Sequence of chain 1.D:
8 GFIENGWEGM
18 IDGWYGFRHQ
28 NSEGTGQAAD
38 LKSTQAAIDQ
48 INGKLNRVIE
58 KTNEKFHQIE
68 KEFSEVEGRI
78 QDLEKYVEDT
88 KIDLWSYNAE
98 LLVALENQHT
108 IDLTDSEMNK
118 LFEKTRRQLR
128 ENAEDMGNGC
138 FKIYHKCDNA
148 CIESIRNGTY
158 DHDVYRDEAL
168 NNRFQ

The protein below binds the small molecule below.
Small molecule (SMILES): CC(=O)N[C@@H]1[C@@H](O)[C@H](O)[C@@H](CO)O[C@H]1O

Binding-site contacts:
Ligand atom O5 contacts residue ASN154 of chain 1.D at 2.4 Å (h-bond).
Ligand atom C1 contacts residue ASN154 of chain 1.D at 1.4 Å.
Ligand atom C2 contacts residue ASN154 of chain 1.D at 2.5 Å.
Ligand atom O7 contacts residue ASN154 of chain 1.D at 4.5 Å.
Ligand atom C4 contacts residue ASN154 of chain 1.D at 4.3 Å.
Ligand atom C7 contacts residue GLU150 of chain 1.D at 4.1 Å.
Ligand atom N2 contacts residue ASN154 of chain 1.D at 3.0 Å (h-bond).
Ligand atom O6 contacts residue THR156 of chain 1.D at 3.6 Å.
Ligand atom O5 contacts residue THR156 of chain 1.D at 4.3 Å.
Ligand atom C5 contacts residue ASN154 of chain 1.D at 3.7 Å.
Ligand atom C7 contacts residue ASN154 of chain 1.D at 3.6 Å.
Ligand atom C8 contacts residue ASN154 of chain 1.D at 3.9 Å.
Ligand atom O7 contacts residue GLU150 of chain 1.D at 3.8 Å.
Ligand atom C6 contacts residue ASN154 of chain 1.D at 4.4 Å.
Ligand atom C3 contacts residue ASN154 of chain 1.D at 3.8 Å.
Ligand atom O6 contacts residue ASN154 of chain 1.D at 4.3 Å.
Ligand atom N2 contacts residue GLU150 of chain 1.D at 3.9 Å.